Sequence of chain 1.A:
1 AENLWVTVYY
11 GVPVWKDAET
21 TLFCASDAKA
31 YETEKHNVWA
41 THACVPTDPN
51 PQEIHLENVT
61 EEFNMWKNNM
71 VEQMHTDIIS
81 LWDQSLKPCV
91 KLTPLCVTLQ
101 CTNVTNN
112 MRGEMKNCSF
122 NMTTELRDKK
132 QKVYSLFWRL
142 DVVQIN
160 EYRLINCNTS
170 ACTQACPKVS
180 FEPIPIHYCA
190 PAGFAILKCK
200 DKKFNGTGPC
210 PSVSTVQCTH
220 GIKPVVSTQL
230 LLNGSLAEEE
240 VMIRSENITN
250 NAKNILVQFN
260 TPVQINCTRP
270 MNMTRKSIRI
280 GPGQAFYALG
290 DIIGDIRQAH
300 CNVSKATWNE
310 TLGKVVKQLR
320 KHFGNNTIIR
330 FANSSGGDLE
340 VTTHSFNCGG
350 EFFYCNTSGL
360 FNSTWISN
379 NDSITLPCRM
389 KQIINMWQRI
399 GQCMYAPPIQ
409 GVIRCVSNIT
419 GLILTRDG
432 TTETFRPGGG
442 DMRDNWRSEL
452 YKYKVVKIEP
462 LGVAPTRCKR

A protein and the small-molecule ligand that binds it are described below.
Small molecule (SMILES): CC(=O)N[C@H]1[C@H](O[C@H]2[C@H](O)[C@@H](NC(C)=O)CO[C@@H]2CO)O[C@H](CO)[C@@H](O[C@@H]2O[C@H](CO)[C@@H](O)[C@H](O)[C@@H]2O)[C@@H]1O

Sequence of chain 1.D:
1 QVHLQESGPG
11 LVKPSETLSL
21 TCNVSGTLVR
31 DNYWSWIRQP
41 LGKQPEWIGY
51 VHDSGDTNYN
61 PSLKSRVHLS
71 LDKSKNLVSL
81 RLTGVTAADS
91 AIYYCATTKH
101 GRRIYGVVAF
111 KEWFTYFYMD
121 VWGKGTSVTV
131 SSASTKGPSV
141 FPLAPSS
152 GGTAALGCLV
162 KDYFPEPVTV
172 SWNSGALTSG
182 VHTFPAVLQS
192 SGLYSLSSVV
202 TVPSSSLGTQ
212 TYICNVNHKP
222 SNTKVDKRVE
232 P

Sequence of chain 1.C:
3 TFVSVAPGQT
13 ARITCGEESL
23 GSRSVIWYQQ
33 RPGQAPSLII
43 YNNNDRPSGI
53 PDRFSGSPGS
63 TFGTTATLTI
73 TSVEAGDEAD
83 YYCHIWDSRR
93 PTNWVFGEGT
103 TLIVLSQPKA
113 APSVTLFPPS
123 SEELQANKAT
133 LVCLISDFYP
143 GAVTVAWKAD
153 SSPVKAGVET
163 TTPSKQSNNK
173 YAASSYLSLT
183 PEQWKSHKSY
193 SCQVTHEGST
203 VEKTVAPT

Binding-site contacts:
Ligand atom C8 contacts residue ASN107 of chain 1.A at 4.4 Å.
Ligand atom C7 contacts residue ARG92 of chain 1.C at 4.2 Å.
Ligand atom N2 contacts residue TRP88 of chain 1.C at 4.4 Å.
Ligand atom C7 contacts residue ASP89 of chain 1.C at 4.1 Å.
Ligand atom O7 contacts residue ASN107 of chain 1.A at 2.5 Å (h-bond).
Ligand atom C8 contacts residue ASP89 of chain 1.C at 3.2 Å.
Ligand atom N2 contacts residue ASN107 of chain 1.A at 3.0 Å (h-bond).
Ligand atom C1 contacts residue ASN107 of chain 1.A at 1.4 Å.
Ligand atom C8 contacts residue TRP88 of chain 1.C at 3.6 Å (hydrophobic).
Ligand atom C7 contacts residue PHE114 of chain 1.D at 4.2 Å (hydrophobic).
Ligand atom C2 contacts residue THR94 of chain 1.C at 3.9 Å.
Ligand atom C1 contacts residue THR94 of chain 1.C at 4.1 Å.
Ligand atom C7 contacts residue THR94 of chain 1.C at 4.2 Å.
Ligand atom O7 contacts residue ASN58 of chain 1.D at 3.3 Å (h-bond).
Ligand atom C7 contacts residue ASN107 of chain 1.A at 3.0 Å.
Ligand atom C3 contacts residue ASP56 of chain 1.D at 4.4 Å.
Ligand atom O6 contacts residue GLY55 of chain 1.D at 4.3 Å.
Ligand atom C6 contacts residue THR115 of chain 1.D at 3.7 Å.
Ligand atom C5 contacts residue ASN107 of chain 1.A at 3.6 Å.
Ligand atom N2 contacts residue THR94 of chain 1.C at 3.3 Å (h-bond).
Ligand atom C3 contacts residue ASN107 of chain 1.A at 3.8 Å.
Ligand atom O6 contacts residue THR115 of chain 1.D at 2.5 Å (h-bond).
Ligand atom O4 contacts residue ASP56 of chain 1.D at 4.3 Å.
Ligand atom C2 contacts residue ASN107 of chain 1.A at 2.5 Å.
Ligand atom C4 contacts residue ASN107 of chain 1.A at 4.2 Å.
Ligand atom C3 contacts residue THR94 of chain 1.C at 3.6 Å.
Ligand atom C5 contacts residue ASP56 of chain 1.D at 4.3 Å.
Ligand atom O3 contacts residue THR94 of chain 1.C at 4.3 Å.
Ligand atom O7 contacts residue ARG92 of chain 1.C at 4.2 Å.
Ligand atom O7 contacts residue PHE114 of chain 1.D at 4.1 Å.
Ligand atom C8 contacts residue THR94 of chain 1.C at 4.3 Å.
Ligand atom O7 contacts residue ASP89 of chain 1.C at 4.0 Å.
Ligand atom C8 contacts residue ARG92 of chain 1.C at 4.0 Å.
Ligand atom O5 contacts residue ASN107 of chain 1.A at 2.2 Å (h-bond).
Ligand atom C8 contacts residue PHE114 of chain 1.D at 4.3 Å (hydrophobic).
Ligand atom O6 contacts residue ASN107 of chain 1.A at 3.7 Å.